Sequence of chain 1.A:
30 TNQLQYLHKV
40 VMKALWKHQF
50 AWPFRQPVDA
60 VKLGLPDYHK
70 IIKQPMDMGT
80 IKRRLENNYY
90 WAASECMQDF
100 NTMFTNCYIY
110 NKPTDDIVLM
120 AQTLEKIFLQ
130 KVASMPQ

Binding-site contacts:
Ligand atom N5 contacts residue ILE116 of chain 1.A at 3.1 Å.
Ligand atom C1 contacts residue VAL57 of chain 1.A at 3.6 Å (hydrophobic).
Ligand atom C8 contacts residue TYR109 of chain 1.A at 3.5 Å (hydrophobic).
Ligand atom C25 contacts residue ILE116 of chain 1.A at 3.5 Å (hydrophobic).
Ligand atom C5 contacts residue ASN110 of chain 1.A at 3.8 Å.
Ligand atom N1 contacts residue ASN110 of chain 1.A at 3.5 Å (h-bond).
Ligand atom C2 contacts residue VAL57 of chain 1.A at 3.8 Å (hydrophobic).
Ligand atom C24 contacts residue PRO52 of chain 1.A at 3.4 Å (hydrophobic).
Ligand atom N1 contacts residue ILE116 of chain 1.A at 3.8 Å.
Ligand atom C24 contacts residue LEU62 of chain 1.A at 3.7 Å (hydrophobic).
Ligand atom O2 contacts residue LEU64 of chain 1.A at 3.7 Å.
Ligand atom N3 contacts residue ASN110 of chain 1.A at 3.0 Å (h-bond).
Ligand atom C7 contacts residue LEU64 of chain 1.A at 3.7 Å (hydrophobic).
Ligand atom C23 contacts residue LEU62 of chain 1.A at 3.9 Å (hydrophobic).
Ligand atom C9 contacts residue TYR109 of chain 1.A at 3.5 Å (hydrophobic).
Ligand atom C22 contacts residue TRP51 of chain 1.A at 3.9 Å (hydrophobic).
Ligand atom C1 contacts residue PRO52 of chain 1.A at 3.5 Å (hydrophobic).
Ligand atom C13 contacts residue ILE116 of chain 1.A at 3.4 Å (hydrophobic).
Ligand atom C16 contacts residue TRP51 of chain 1.A at 3.7 Å (hydrophobic).
Ligand atom C15 contacts residue ILE116 of chain 1.A at 3.4 Å (hydrophobic).
Ligand atom C20 contacts residue ILE116 of chain 1.A at 3.6 Å (hydrophobic).
Ligand atom C3 contacts residue ILE116 of chain 1.A at 3.7 Å (hydrophobic).
Ligand atom C25 contacts residue LEU62 of chain 1.A at 3.9 Å (hydrophobic).
Ligand atom O2 contacts residue TYR109 of chain 1.A at 3.6 Å.
Ligand atom C14 contacts residue ILE116 of chain 1.A at 3.7 Å (hydrophobic).
Ligand atom C5 contacts residue LEU64 of chain 1.A at 3.6 Å (hydrophobic).
Ligand atom N3 contacts residue LEU64 of chain 1.A at 3.9 Å.
Ligand atom C6 contacts residue LEU64 of chain 1.A at 3.9 Å (hydrophobic).
Ligand atom C4 contacts residue ASN110 of chain 1.A at 3.9 Å.
Ligand atom O2 contacts residue ASN110 of chain 1.A at 3.5 Å (h-bond).
Ligand atom C8 contacts residue LEU64 of chain 1.A at 3.9 Å (hydrophobic).
Ligand atom C1 contacts residue PHE53 of chain 1.A at 3.9 Å (hydrophobic).
Ligand atom C1 contacts residue ILE116 of chain 1.A at 3.6 Å (hydrophobic).
Ligand atom C2 contacts residue ILE116 of chain 1.A at 3.2 Å (hydrophobic).
Ligand atom N4 contacts residue ILE116 of chain 1.A at 3.8 Å.
Ligand atom C23 contacts residue PRO52 of chain 1.A at 3.5 Å (hydrophobic).
Ligand atom C16 contacts residue MET119 of chain 1.A at 3.8 Å (hydrophobic).
Ligand atom N2 contacts residue ASN110 of chain 1.A at 3.0 Å (h-bond).
Ligand atom C15 contacts residue PRO52 of chain 1.A at 3.9 Å (hydrophobic).
Ligand atom O1 contacts residue LEU64 of chain 1.A at 3.8 Å.

A small-molecule ligand and the protein it binds are described below.
Small molecule (SMILES): Cc1nnc2n1-c1ccccc1C(c1ccccc1)=N[C@H]2NC(=O)OCc1ccccc1